Sequence of chain 1.S:
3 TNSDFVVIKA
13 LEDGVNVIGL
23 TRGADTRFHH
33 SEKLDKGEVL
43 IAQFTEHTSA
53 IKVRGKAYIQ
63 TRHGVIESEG

Sequence of chain 1.R:
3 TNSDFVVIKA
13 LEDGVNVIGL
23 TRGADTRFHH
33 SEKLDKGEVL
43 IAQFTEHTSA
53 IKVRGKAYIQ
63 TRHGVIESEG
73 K

Binding-site contacts:
Ligand atom N contacts residue THR28 of chain 1.S at 2.8 Å (h-bond).
Ligand atom O contacts residue ARG24 of chain 1.S at 3.5 Å.
Ligand atom O contacts residue GLY25 of chain 1.S at 3.0 Å (h-bond).
Ligand atom CD1 contacts residue THR47 of chain 1.R at 3.9 Å.
Ligand atom OXT contacts residue THR50 of chain 1.R at 2.8 Å (h-bond).
Ligand atom CB contacts residue THR23 of chain 1.S at 3.8 Å.
Ligand atom CA contacts residue THR23 of chain 1.S at 3.8 Å.
Ligand atom CD2 contacts residue THR50 of chain 1.R at 4.0 Å.
Ligand atom CA contacts residue SER51 of chain 1.S at 4.0 Å.
Ligand atom CG contacts residue SER51 of chain 1.S at 3.9 Å.
Ligand atom CB contacts residue SER51 of chain 1.S at 3.4 Å.
Ligand atom CA contacts residue GLY25 of chain 1.S at 3.5 Å.
Ligand atom NE1 contacts residue ALA44 of chain 1.R at 3.9 Å.
Ligand atom O contacts residue THR47 of chain 1.R at 3.5 Å (h-bond).
Ligand atom O contacts residue SER51 of chain 1.S at 3.0 Å (h-bond).
Ligand atom CH2 contacts residue ILE20 of chain 1.R at 4.0 Å (hydrophobic).
Ligand atom CE3 contacts residue HIS32 of chain 1.R at 3.8 Å.
Ligand atom C contacts residue THR47 of chain 1.R at 3.4 Å.
Ligand atom CE2 contacts residue GLN45 of chain 1.R at 4.0 Å.
Ligand atom N contacts residue ASP27 of chain 1.S at 3.3 Å (salt-bridge).
Ligand atom NE1 contacts residue GLN45 of chain 1.R at 2.8 Å (h-bond).
Ligand atom CE2 contacts residue THR50 of chain 1.R at 4.0 Å.
Ligand atom CZ2 contacts residue THR50 of chain 1.R at 3.9 Å.
Ligand atom CB contacts residue THR28 of chain 1.S at 3.6 Å.
Ligand atom CZ2 contacts residue ILE53 of chain 1.R at 3.9 Å (hydrophobic).
Ligand atom C contacts residue THR50 of chain 1.R at 4.0 Å.
Ligand atom OXT contacts residue HIS49 of chain 1.R at 3.9 Å.
Ligand atom C contacts residue GLY25 of chain 1.S at 3.4 Å.
Ligand atom CA contacts residue THR28 of chain 1.S at 3.3 Å.
Ligand atom CD1 contacts residue SER51 of chain 1.S at 3.6 Å.
Ligand atom N contacts residue GLY25 of chain 1.S at 2.7 Å (h-bond).
Ligand atom CZ3 contacts residue HIS32 of chain 1.R at 3.8 Å.
Ligand atom C contacts residue SER51 of chain 1.S at 3.6 Å.
Ligand atom CZ3 contacts residue GLY21 of chain 1.R at 3.5 Å.
Ligand atom O contacts residue THR23 of chain 1.S at 4.0 Å.
Ligand atom CH2 contacts residue GLY21 of chain 1.R at 3.5 Å.
Ligand atom N contacts residue THR23 of chain 1.S at 2.9 Å (h-bond).
Ligand atom OXT contacts residue GLY25 of chain 1.S at 4.0 Å.
Ligand atom CD1 contacts residue GLN45 of chain 1.R at 3.5 Å.
Ligand atom OXT contacts residue THR47 of chain 1.R at 2.5 Å (h-bond).

This protein binds this small molecule.
Small molecule (SMILES): N[C@@H](Cc1c[nH]c2ccccc12)C(=O)O